Sequence of chain 1.A:
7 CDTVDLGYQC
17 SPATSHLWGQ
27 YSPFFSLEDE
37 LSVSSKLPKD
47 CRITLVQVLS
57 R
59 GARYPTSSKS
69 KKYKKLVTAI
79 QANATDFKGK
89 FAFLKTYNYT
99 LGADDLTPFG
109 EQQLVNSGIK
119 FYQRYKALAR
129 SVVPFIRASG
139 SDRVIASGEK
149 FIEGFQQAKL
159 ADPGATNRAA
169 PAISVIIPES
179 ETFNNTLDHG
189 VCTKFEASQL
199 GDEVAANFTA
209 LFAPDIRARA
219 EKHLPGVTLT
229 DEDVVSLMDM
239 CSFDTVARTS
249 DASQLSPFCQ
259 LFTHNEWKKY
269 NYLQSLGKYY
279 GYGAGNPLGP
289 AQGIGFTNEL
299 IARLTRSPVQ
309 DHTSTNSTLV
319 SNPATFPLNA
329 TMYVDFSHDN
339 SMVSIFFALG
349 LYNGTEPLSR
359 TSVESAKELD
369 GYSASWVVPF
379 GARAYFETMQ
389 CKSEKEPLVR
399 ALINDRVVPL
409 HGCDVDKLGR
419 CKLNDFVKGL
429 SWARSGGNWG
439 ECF

Binding-site contacts:
Ligand atom C8 contacts residue THR226 of chain 1.A at 3.4 Å.
Ligand atom C7 contacts residue VAL225 of chain 1.A at 4.2 Å (hydrophobic).
Ligand atom C3 contacts residue ASN81 of chain 1.A at 3.7 Å.
Ligand atom C8 contacts residue LEU74 of chain 1.A at 4.1 Å (hydrophobic).
Ligand atom C8 contacts residue LEU227 of chain 1.A at 4.5 Å (hydrophobic).
Ligand atom N2 contacts residue ALA77 of chain 1.A at 3.9 Å.
Ligand atom C1 contacts residue ASN81 of chain 1.A at 1.4 Å.
Ligand atom C5 contacts residue ASN81 of chain 1.A at 3.6 Å.
Ligand atom C4 contacts residue ASN81 of chain 1.A at 4.2 Å.
Ligand atom C7 contacts residue THR226 of chain 1.A at 3.4 Å.
Ligand atom C8 contacts residue ILE78 of chain 1.A at 4.2 Å (hydrophobic).
Ligand atom O7 contacts residue THR226 of chain 1.A at 2.9 Å (h-bond).
Ligand atom O7 contacts residue VAL225 of chain 1.A at 3.4 Å.
Ligand atom O5 contacts residue ASN81 of chain 1.A at 2.4 Å (h-bond).
Ligand atom C8 contacts residue ALA77 of chain 1.A at 3.7 Å (hydrophobic).
Ligand atom C2 contacts residue ASN81 of chain 1.A at 2.4 Å.
Ligand atom C1 contacts residue ALA77 of chain 1.A at 4.5 Å (hydrophobic).
Ligand atom O7 contacts residue ALA77 of chain 1.A at 4.4 Å.
Ligand atom C7 contacts residue ASN81 of chain 1.A at 3.0 Å.
Ligand atom O7 contacts residue ASN81 of chain 1.A at 2.6 Å (h-bond).
Ligand atom O7 contacts residue GLY224 of chain 1.A at 4.3 Å.
Ligand atom C7 contacts residue ALA77 of chain 1.A at 4.1 Å (hydrophobic).
Ligand atom N2 contacts residue ASN81 of chain 1.A at 2.9 Å (h-bond).
Ligand atom C8 contacts residue VAL225 of chain 1.A at 4.0 Å (hydrophobic).
Ligand atom C8 contacts residue ASN81 of chain 1.A at 4.3 Å.
Ligand atom N2 contacts residue THR226 of chain 1.A at 4.1 Å.

This small molecule binds to this protein.
Small molecule (SMILES): CC(=O)N[C@@H]1[C@@H](O)[C@H](O)[C@@H](CO)O[C@H]1O